This small molecule binds to this protein.
Small molecule (SMILES): Nc1nc2c(ncn2[C@@H]2O[C@H](CO[P](=O)(O)C[P](=O)(O)OP(=O)(O)O)[C@@H](O)[C@H]2O)c(=O)[nH]1

Sequence of chain 73.A:
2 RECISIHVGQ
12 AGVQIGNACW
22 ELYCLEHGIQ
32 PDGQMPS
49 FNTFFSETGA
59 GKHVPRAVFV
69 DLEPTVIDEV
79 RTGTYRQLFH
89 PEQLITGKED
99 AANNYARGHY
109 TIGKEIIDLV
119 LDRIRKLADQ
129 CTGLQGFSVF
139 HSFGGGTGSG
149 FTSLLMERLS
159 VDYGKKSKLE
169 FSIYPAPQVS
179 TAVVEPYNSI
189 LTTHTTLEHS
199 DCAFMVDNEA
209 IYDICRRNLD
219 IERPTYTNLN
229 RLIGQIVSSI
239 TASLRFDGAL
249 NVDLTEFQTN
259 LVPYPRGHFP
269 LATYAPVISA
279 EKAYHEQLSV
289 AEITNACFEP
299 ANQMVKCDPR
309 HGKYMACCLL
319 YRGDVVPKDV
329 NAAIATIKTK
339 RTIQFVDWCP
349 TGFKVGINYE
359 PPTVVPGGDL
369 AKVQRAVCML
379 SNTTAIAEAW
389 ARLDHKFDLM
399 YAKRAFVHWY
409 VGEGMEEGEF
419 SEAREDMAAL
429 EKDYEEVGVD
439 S

Binding-site contacts:
Ligand atom O3B contacts residue GLY142 of chain 72.B at 3.5 Å (h-bond).
Ligand atom C2' contacts residue ASN329 of chain 73.A at 3.4 Å.
Ligand atom C5 contacts residue ASN329 of chain 73.A at 2.6 Å.
Ligand atom O1G contacts residue THR143 of chain 72.B at 3.4 Å.
Ligand atom C2 contacts residue ASN204 of chain 72.B at 3.4 Å.
Ligand atom N2 contacts residue ASN204 of chain 72.B at 2.6 Å (h-bond).
Ligand atom N9 contacts residue ASN329 of chain 73.A at 3.2 Å (h-bond).
Ligand atom O2' contacts residue ASN329 of chain 73.A at 3.5 Å (h-bond).
Ligand atom O2G contacts residue GLY142 of chain 72.B at 3.0 Å (h-bond).
Ligand atom O2B contacts residue GLY10 of chain 72.B at 3.2 Å.
Ligand atom C6 contacts residue ASN329 of chain 73.A at 3.1 Å.
Ligand atom N7 contacts residue ASN329 of chain 73.A at 2.8 Å (h-bond).
Ligand atom O1G contacts residue ALA97 of chain 72.B at 3.0 Å (h-bond).
Ligand atom C6 contacts residue ASN226 of chain 72.B at 3.3 Å.
Ligand atom O1B contacts residue MG1 of chain 72.F at 2.4 Å.
Ligand atom O3B contacts residue THR143 of chain 72.B at 3.1 Å (h-bond).
Ligand atom O2G contacts residue ASN99 of chain 72.B at 2.9 Å (h-bond).
Ligand atom O1A contacts residue GLN11 of chain 72.B at 3.1 Å.
Ligand atom O1B contacts residue GLN11 of chain 72.B at 3.2 Å (h-bond).
Ligand atom O1G contacts residue LYS352 of chain 73.A at 3.2 Å (salt-bridge).
Ligand atom N1 contacts residue ASN226 of chain 72.B at 2.7 Å (h-bond).
Ligand atom PB contacts residue THR143 of chain 72.B at 3.3 Å.
Ligand atom O4' contacts residue SER138 of chain 72.B at 3.3 Å (h-bond).
Ligand atom O3G contacts residue MG1 of chain 72.F at 2.5 Å.
Ligand atom O2B contacts residue GLY144 of chain 72.B at 2.7 Å (h-bond).
Ligand atom O2A contacts residue CYS12 of chain 72.B at 3.3 Å (h-bond).
Ligand atom C4 contacts residue ASN329 of chain 73.A at 2.9 Å.
Ligand atom C4' contacts residue SER138 of chain 72.B at 3.2 Å.
Ligand atom O3' contacts residue GLU181 of chain 72.B at 3.3 Å (salt-bridge).
Ligand atom N2 contacts residue ASN226 of chain 72.B at 2.9 Å (h-bond).
Ligand atom O6 contacts residue GLN15 of chain 72.B at 2.5 Å (h-bond).
Ligand atom N3 contacts residue ASN204 of chain 72.B at 3.0 Å (h-bond).
Ligand atom O6 contacts residue ASN329 of chain 73.A at 3.6 Å (h-bond).
Ligand atom PG contacts residue MG1 of chain 72.F at 3.5 Å.
Ligand atom N1 contacts residue TYR222 of chain 72.B at 3.2 Å.
Ligand atom C2 contacts residue TYR222 of chain 72.B at 3.6 Å (hydrophobic).
Ligand atom O2A contacts residue GLN11 of chain 72.B at 3.5 Å (h-bond).
Ligand atom O2B contacts residue THR143 of chain 72.B at 2.7 Å (h-bond).
Ligand atom O6 contacts residue ASN226 of chain 72.B at 3.1 Å (h-bond).
Ligand atom C8 contacts residue ASN329 of chain 73.A at 2.9 Å.

Sequence of chain 72.B:
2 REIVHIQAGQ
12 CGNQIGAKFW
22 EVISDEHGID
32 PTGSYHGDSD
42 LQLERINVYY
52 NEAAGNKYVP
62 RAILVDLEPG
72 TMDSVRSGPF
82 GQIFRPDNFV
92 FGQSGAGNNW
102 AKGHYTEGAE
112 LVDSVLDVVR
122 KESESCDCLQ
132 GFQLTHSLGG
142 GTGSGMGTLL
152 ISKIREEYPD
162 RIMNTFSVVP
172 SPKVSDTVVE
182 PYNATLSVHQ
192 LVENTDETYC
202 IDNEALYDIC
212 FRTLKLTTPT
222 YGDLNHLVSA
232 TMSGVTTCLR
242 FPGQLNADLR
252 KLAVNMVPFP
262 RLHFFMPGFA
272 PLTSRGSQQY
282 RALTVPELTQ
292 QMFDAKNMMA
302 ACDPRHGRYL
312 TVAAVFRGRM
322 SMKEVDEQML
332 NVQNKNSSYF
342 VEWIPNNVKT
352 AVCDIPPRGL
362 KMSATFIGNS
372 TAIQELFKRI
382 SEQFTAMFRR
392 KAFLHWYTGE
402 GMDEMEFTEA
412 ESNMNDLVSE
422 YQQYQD